Sequence of chain 1.N:
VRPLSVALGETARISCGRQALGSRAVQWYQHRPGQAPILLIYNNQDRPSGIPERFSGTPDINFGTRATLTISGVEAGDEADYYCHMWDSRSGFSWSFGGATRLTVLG

This protein binds this small molecule.
Small molecule (SMILES): CC(=O)N[C@H]1[C@H](O[C@H]2[C@H](O)[C@@H](NC(C)=O)CO[C@@H]2CO)O[C@H](CO)[C@@H](O)[C@@H]1O

Sequence of chain 1.B:
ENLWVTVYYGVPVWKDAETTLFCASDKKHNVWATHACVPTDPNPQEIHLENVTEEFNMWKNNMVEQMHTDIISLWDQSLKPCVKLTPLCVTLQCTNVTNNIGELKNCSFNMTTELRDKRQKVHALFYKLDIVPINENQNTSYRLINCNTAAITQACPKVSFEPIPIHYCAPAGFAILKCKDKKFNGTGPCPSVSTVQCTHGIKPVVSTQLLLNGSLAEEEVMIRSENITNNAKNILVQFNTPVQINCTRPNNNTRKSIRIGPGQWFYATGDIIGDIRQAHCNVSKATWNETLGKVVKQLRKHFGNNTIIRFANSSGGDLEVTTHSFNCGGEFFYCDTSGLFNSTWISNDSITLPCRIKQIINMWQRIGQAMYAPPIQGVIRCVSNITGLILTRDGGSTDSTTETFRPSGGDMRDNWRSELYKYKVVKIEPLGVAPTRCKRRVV

Binding-site contacts:
Ligand atom C8 contacts residue ARG90 of chain 1.N at 4.4 Å.
Ligand atom C4 contacts residue ASP271 of chain 1.B at 4.4 Å.
Ligand atom C8 contacts residue LEU125 of chain 1.B at 3.8 Å (hydrophobic).
Ligand atom N2 contacts residue ASP271 of chain 1.B at 3.5 Å (salt-bridge).
Ligand atom C7 contacts residue VAL97 of chain 1.B at 4.2 Å (hydrophobic).
Ligand atom C3 contacts residue HIS123 of chain 1.B at 4.4 Å.
Ligand atom C8 contacts residue VAL97 of chain 1.B at 4.0 Å (hydrophobic).
Ligand atom O5 contacts residue ASN106 of chain 1.B at 2.4 Å (h-bond).
Ligand atom O6 contacts residue ASP271 of chain 1.B at 4.1 Å.
Ligand atom C7 contacts residue ARG90 of chain 1.N at 4.3 Å.
Ligand atom N2 contacts residue LEU125 of chain 1.B at 4.1 Å.
Ligand atom O7 contacts residue ARG90 of chain 1.N at 3.9 Å.
Ligand atom N2 contacts residue ASN106 of chain 1.B at 2.9 Å (h-bond).
Ligand atom C2 contacts residue ASP271 of chain 1.B at 4.0 Å.
Ligand atom C7 contacts residue LEU125 of chain 1.B at 4.5 Å (hydrophobic).
Ligand atom C5 contacts residue ASN106 of chain 1.B at 3.7 Å.
Ligand atom O3 contacts residue ASP271 of chain 1.B at 3.4 Å (salt-bridge).
Ligand atom C5 contacts residue HIS123 of chain 1.B at 4.2 Å.
Ligand atom C7 contacts residue ASP271 of chain 1.B at 4.5 Å.
Ligand atom O5 contacts residue ASP271 of chain 1.B at 4.0 Å.
Ligand atom O4 contacts residue ASP271 of chain 1.B at 3.9 Å.
Ligand atom O7 contacts residue ASN106 of chain 1.B at 3.7 Å.
Ligand atom C2 contacts residue ASN106 of chain 1.B at 2.4 Å.
Ligand atom C1 contacts residue ASN106 of chain 1.B at 1.4 Å.
Ligand atom C4 contacts residue ASN106 of chain 1.B at 4.3 Å.
Ligand atom C3 contacts residue ASP271 of chain 1.B at 3.5 Å.
Ligand atom O7 contacts residue VAL97 of chain 1.B at 4.0 Å.
Ligand atom O4 contacts residue HIS123 of chain 1.B at 4.0 Å.
Ligand atom C7 contacts residue ASN106 of chain 1.B at 3.5 Å.
Ligand atom C3 contacts residue ASN106 of chain 1.B at 3.8 Å.
Ligand atom C8 contacts residue ASN106 of chain 1.B at 4.5 Å.